The small molecule below binds the protein below.
Small molecule (SMILES): CC(=O)N[C@H]1[C@H](O[C@H]2[C@H](O)[C@@H](NC(C)=O)CO[C@@H]2CO)O[C@H](CO)[C@@H](O[C@@H]2O[C@H](CO)[C@@H](O)[C@H](O)[C@@H]2O)[C@@H]1O

Sequence of chain 1.D:
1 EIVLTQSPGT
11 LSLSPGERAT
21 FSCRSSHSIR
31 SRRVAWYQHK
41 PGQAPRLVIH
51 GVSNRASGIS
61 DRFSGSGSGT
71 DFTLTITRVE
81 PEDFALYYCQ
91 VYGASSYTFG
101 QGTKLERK

Sequence of chain 1.A:
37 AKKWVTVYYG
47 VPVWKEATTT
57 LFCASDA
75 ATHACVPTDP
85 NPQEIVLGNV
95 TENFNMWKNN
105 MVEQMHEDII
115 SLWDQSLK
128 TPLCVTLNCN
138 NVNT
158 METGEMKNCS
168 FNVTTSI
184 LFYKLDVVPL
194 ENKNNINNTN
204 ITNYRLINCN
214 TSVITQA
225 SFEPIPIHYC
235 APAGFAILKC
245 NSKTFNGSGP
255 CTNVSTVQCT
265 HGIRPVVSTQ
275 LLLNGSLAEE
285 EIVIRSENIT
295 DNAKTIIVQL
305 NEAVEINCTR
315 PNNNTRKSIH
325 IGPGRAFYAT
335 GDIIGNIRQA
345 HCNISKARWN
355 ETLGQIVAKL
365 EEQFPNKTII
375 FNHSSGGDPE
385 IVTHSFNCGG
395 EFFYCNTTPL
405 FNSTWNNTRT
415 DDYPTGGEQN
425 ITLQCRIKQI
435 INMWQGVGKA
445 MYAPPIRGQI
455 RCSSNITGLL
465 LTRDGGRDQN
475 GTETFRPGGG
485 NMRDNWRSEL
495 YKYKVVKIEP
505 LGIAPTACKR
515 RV

Binding-site contacts:
Ligand atom C3 contacts residue ASN376 of chain 1.A at 3.8 Å.
Ligand atom O5 contacts residue ARG480 of chain 1.A at 3.3 Å (salt-bridge).
Ligand atom O7 contacts residue ASN376 of chain 1.A at 4.5 Å.
Ligand atom N2 contacts residue ASN376 of chain 1.A at 2.9 Å (h-bond).
Ligand atom C2 contacts residue ASN376 of chain 1.A at 2.5 Å.
Ligand atom C7 contacts residue ASN376 of chain 1.A at 3.9 Å.
Ligand atom C6 contacts residue ARG480 of chain 1.A at 3.8 Å.
Ligand atom C1 contacts residue ASN376 of chain 1.A at 1.4 Å.
Ligand atom O6 contacts residue ARG480 of chain 1.A at 2.7 Å (salt-bridge).
Ligand atom O6 contacts residue ASN376 of chain 1.A at 4.4 Å.
Ligand atom C5 contacts residue ARG480 of chain 1.A at 4.2 Å.
Ligand atom C1 contacts residue ARG480 of chain 1.A at 4.2 Å.
Ligand atom C4 contacts residue ASN376 of chain 1.A at 4.2 Å.
Ligand atom C5 contacts residue ASN376 of chain 1.A at 3.6 Å.
Ligand atom O5 contacts residue ASN376 of chain 1.A at 2.3 Å (h-bond).
Ligand atom O2 contacts residue SER57 of chain 1.D at 4.2 Å.